A protein and the small-molecule ligand that binds it are described below.
Small molecule (SMILES): CCCCC[C@@H](C)NC=O

Binding-site contacts:
Ligand atom C contacts residue HIS67 of chain 1.C at 3.2 Å.
Ligand atom C7 contacts residue ILE318 of chain 1.C at 2.0 Å (hydrophobic).
Ligand atom C2 contacts residue SER48 of chain 1.C at 3.7 Å.
Ligand atom C contacts residue PHE93 of chain 1.C at 3.7 Å (hydrophobic).
Ligand atom C4 contacts residue NWH1 of chain 1.Q at 1.4 Å.
Ligand atom C7 contacts residue LEU309 of chain 1.D at 3.9 Å (hydrophobic).
Ligand atom C2 contacts residue NWH1 of chain 1.Q at 0.1 Å.
Ligand atom C4 contacts residue LEU116 of chain 1.C at 3.8 Å (hydrophobic).
Ligand atom C7 contacts residue MET306 of chain 1.D at 3.6 Å (hydrophobic).
Ligand atom O contacts residue CYS46 of chain 1.C at 3.8 Å.
Ligand atom C3 contacts residue PHE93 of chain 1.C at 3.9 Å (hydrophobic).
Ligand atom C contacts residue NAI1 of chain 1.P at 3.7 Å.
Ligand atom C3 contacts residue NWH1 of chain 1.Q at 0.4 Å.
Ligand atom O contacts residue SER48 of chain 1.C at 2.7 Å (h-bond).
Ligand atom C contacts residue SER48 of chain 1.C at 3.6 Å.
Ligand atom C5 contacts residue NWH1 of chain 1.Q at 2.5 Å.
Ligand atom C contacts residue NWH1 of chain 1.Q at 0.3 Å.
Ligand atom C4 contacts residue ILE318 of chain 1.C at 3.2 Å (hydrophobic).
Ligand atom C6 contacts residue ILE318 of chain 1.C at 2.2 Å (hydrophobic).
Ligand atom C1 contacts residue LEU57 of chain 1.C at 3.6 Å (hydrophobic).
Ligand atom C contacts residue ZN1 of chain 1.N at 3.1 Å.
Ligand atom C6 contacts residue MET306 of chain 1.D at 3.7 Å (hydrophobic).
Ligand atom C6 contacts residue LEU116 of chain 1.C at 3.7 Å (hydrophobic).
Ligand atom C6 contacts residue NWH1 of chain 1.Q at 3.7 Å.
Ligand atom C1 contacts residue NWH1 of chain 1.Q at 0.6 Å.
Ligand atom C contacts residue CYS174 of chain 1.C at 3.8 Å (hydrophobic).
Ligand atom O contacts residue CYS174 of chain 1.C at 3.5 Å (h-bond).
Ligand atom O contacts residue ZN1 of chain 1.N at 2.5 Å.
Ligand atom C3 contacts residue ILE318 of chain 1.C at 4.0 Å (hydrophobic).
Ligand atom C3 contacts residue LEU116 of chain 1.C at 3.6 Å (hydrophobic).
Ligand atom O contacts residue HIS67 of chain 1.C at 3.3 Å (h-bond).
Ligand atom N contacts residue PHE93 of chain 1.C at 3.4 Å.
Ligand atom O contacts residue NAI1 of chain 1.P at 3.1 Å.
Ligand atom C4 contacts residue VAL294 of chain 1.C at 3.6 Å (hydrophobic).
Ligand atom O contacts residue NWH1 of chain 1.Q at 0.4 Å (h-bond).
Ligand atom N contacts residue NWH1 of chain 1.Q at 0.5 Å (h-bond).
Ligand atom C3 contacts residue NAI1 of chain 1.P at 3.7 Å.
Ligand atom C5 contacts residue LEU116 of chain 1.C at 3.5 Å (hydrophobic).
Ligand atom C1 contacts residue SER48 of chain 1.C at 3.7 Å.
Ligand atom C5 contacts residue ILE318 of chain 1.C at 1.7 Å (hydrophobic).

Sequence of chain 1.D:
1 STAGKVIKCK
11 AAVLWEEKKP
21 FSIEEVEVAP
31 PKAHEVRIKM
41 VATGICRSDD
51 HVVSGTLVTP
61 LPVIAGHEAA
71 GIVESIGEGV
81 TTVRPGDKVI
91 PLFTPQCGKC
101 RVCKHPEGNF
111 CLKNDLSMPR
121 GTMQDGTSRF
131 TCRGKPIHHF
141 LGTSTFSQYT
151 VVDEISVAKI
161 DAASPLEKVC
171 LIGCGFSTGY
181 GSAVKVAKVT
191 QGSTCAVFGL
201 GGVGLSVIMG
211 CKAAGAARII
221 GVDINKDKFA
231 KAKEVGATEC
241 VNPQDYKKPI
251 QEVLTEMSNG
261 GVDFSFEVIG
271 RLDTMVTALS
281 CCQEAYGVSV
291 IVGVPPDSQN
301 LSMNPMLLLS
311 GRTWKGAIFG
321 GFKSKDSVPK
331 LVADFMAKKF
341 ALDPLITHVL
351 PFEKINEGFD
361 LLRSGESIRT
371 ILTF

Sequence of chain 1.C:
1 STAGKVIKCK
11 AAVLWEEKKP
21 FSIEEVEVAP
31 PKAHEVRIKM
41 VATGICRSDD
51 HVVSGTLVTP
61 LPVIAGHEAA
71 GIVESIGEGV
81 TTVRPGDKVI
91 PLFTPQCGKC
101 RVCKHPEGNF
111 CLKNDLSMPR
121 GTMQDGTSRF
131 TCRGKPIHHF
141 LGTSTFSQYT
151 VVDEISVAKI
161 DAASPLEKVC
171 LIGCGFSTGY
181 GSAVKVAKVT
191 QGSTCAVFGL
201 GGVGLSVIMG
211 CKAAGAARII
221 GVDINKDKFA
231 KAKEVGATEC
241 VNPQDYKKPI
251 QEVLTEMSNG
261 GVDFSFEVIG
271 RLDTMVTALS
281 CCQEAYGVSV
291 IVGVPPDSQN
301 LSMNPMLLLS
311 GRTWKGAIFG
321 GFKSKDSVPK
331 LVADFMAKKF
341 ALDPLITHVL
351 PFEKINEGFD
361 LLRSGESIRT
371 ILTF